Sequence of chain 1.A:
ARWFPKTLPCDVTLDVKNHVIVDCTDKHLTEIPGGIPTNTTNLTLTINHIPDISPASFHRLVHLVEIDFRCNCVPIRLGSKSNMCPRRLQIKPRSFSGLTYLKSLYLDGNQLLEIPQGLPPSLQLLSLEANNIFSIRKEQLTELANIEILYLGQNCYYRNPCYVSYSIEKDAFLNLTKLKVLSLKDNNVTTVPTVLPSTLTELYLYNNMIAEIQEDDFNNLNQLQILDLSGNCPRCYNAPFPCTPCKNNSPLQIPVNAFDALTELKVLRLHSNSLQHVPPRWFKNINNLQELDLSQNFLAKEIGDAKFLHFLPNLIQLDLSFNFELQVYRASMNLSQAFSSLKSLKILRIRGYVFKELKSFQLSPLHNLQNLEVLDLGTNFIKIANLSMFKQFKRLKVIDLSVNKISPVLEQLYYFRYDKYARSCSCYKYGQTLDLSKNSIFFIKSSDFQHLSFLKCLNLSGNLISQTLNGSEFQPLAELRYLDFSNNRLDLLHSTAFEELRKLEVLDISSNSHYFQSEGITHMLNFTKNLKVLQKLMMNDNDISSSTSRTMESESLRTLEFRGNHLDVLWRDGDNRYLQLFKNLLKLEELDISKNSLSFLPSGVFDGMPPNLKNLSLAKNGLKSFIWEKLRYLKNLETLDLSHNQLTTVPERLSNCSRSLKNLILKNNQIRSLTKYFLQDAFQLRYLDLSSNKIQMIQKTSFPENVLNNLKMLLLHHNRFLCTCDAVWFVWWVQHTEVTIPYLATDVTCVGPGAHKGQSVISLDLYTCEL

Binding-site contacts:
Ligand atom C7 contacts residue VAL359 of chain 1.B at 3.9 Å (hydrophobic).
Ligand atom C3 contacts residue THR564 of chain 1.A at 3.8 Å.
Ligand atom C6 contacts residue VAL359 of chain 1.B at 3.8 Å (hydrophobic).
Ligand atom N1 contacts residue PHE386 of chain 1.B at 3.8 Å.
Ligand atom N3 contacts residue PHE386 of chain 1.B at 3.6 Å.
Ligand atom C8 contacts residue PHE386 of chain 1.B at 3.7 Å (hydrophobic).
Ligand atom N contacts residue PHE386 of chain 1.B at 3.5 Å.
Ligand atom C11 contacts residue LEU535 of chain 1.A at 3.6 Å (hydrophobic).
Ligand atom C10 contacts residue LEU535 of chain 1.A at 3.6 Å (hydrophobic).
Ligand atom C11 contacts residue TYR334 of chain 1.B at 3.8 Å (hydrophobic).
Ligand atom O2 contacts residue PHE329 of chain 1.B at 3.6 Å.
Ligand atom O contacts residue PHE386 of chain 1.B at 3.7 Å.
Ligand atom C10 contacts residue TYR334 of chain 1.B at 3.3 Å (hydrophobic).
Ligand atom C contacts residue PHE386 of chain 1.B at 3.4 Å (hydrophobic).
Ligand atom N2 contacts residue ASP533 of chain 1.A at 2.8 Å (salt-bridge).
Ligand atom C2 contacts residue PHE386 of chain 1.B at 3.6 Å (hydrophobic).
Ligand atom C contacts residue ASP533 of chain 1.A at 3.7 Å.
Ligand atom C3 contacts residue PHE386 of chain 1.B at 3.9 Å (hydrophobic).
Ligand atom C4 contacts residue THR510 of chain 1.A at 3.8 Å.
Ligand atom N4 contacts residue ILE563 of chain 1.A at 3.2 Å.
Ligand atom C4 contacts residue ASP533 of chain 1.A at 3.9 Å.
Ligand atom C1 contacts residue PHE386 of chain 1.B at 3.5 Å (hydrophobic).
Ligand atom O2 contacts residue GLY562 of chain 1.A at 3.4 Å (h-bond).
Ligand atom C5 contacts residue PHE329 of chain 1.B at 3.8 Å (hydrophobic).
Ligand atom C4 contacts residue PHE386 of chain 1.B at 3.4 Å (hydrophobic).
Ligand atom C7 contacts residue GLY562 of chain 1.A at 3.6 Å.
Ligand atom O1 contacts residue THR564 of chain 1.A at 3.1 Å (h-bond).
Ligand atom C9 contacts residue TYR334 of chain 1.B at 3.7 Å (hydrophobic).
Ligand atom N1 contacts residue ILE563 of chain 1.A at 3.7 Å.
Ligand atom C7 contacts residue PHE386 of chain 1.B at 3.7 Å (hydrophobic).
Ligand atom O contacts residue THR510 of chain 1.A at 3.5 Å.
Ligand atom N2 contacts residue PHE386 of chain 1.B at 3.3 Å.
Ligand atom C2 contacts residue ILE563 of chain 1.A at 3.8 Å (hydrophobic).
Ligand atom C14 contacts residue VAL333 of chain 1.B at 3.8 Å (hydrophobic).
Ligand atom N4 contacts residue THR564 of chain 1.A at 3.3 Å (h-bond).
Ligand atom C2 contacts residue ASP533 of chain 1.A at 3.6 Å.
Ligand atom N2 contacts residue THR510 of chain 1.A at 3.4 Å.
Ligand atom N4 contacts residue ASP533 of chain 1.A at 2.6 Å (salt-bridge).
Ligand atom C6 contacts residue PHE386 of chain 1.B at 3.5 Å (hydrophobic).
Ligand atom N1 contacts residue THR564 of chain 1.A at 3.1 Å (h-bond).

The small molecule below binds the protein below.
Small molecule (SMILES): COCCOc1nc(N)c2[nH]c(=O)n(Cc3ccccc3)c2n1

Sequence of chain 1.B:
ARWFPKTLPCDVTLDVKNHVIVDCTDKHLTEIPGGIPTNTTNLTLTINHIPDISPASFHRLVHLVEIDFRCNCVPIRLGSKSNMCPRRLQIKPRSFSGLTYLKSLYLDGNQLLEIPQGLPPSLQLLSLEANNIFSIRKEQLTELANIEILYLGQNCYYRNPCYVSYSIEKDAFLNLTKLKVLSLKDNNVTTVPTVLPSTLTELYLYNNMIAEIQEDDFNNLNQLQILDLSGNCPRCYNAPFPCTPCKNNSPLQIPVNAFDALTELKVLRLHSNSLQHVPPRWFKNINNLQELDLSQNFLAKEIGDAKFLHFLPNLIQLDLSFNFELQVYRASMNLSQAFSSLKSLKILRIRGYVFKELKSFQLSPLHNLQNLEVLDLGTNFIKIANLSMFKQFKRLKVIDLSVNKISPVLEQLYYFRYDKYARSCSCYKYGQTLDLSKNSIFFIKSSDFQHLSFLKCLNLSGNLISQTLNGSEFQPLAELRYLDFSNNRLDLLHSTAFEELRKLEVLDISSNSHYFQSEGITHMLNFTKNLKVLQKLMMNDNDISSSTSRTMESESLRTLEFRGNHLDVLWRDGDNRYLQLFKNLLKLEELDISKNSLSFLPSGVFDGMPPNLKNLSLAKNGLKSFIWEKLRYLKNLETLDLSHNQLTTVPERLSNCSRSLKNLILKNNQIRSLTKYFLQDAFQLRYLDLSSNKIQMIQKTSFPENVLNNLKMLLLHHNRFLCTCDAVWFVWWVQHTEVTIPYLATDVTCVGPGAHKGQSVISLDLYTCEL